Sequence of chain 5.E:
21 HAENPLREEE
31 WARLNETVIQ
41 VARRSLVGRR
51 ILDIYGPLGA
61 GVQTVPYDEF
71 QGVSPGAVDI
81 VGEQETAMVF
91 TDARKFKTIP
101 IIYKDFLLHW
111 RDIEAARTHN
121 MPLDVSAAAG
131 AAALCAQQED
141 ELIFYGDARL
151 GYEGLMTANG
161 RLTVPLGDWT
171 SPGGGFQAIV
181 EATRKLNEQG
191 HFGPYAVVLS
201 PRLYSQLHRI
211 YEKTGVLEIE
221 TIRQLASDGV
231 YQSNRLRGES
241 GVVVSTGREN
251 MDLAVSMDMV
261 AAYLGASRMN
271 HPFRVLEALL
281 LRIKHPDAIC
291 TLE

The protein below binds the small molecule below.
Small molecule (SMILES): CC(C)C[C@H](NC(=O)CN)C(=O)N[C@H](C(=O)N[C@H](C(=O)NCC(=O)N[C@@H](CO)C(=O)N[C@@H](CC(C)C)C(=O)N[C@@H](CCCN=C(N)N)C(=O)NCC=O)C(C)C)[C@@H](C)O

Binding-site contacts:
Ligand atom CD contacts residue ARG50 of chain 5.E at 3.3 Å.
Ligand atom CB contacts residue MET259 of chain 5.E at 3.6 Å (hydrophobic).
Ligand atom CD contacts residue LEU52 of chain 5.E at 3.3 Å (hydrophobic).
Ligand atom CB contacts residue ARG49 of chain 5.E at 3.7 Å.
Ligand atom N contacts residue ARG49 of chain 5.E at 3.5 Å (salt-bridge).
Ligand atom NH2 contacts residue ASP228 of chain 5.E at 2.7 Å (salt-bridge).
Ligand atom O contacts residue ILE39 of chain 5.E at 3.7 Å.
Ligand atom C contacts residue ARG43 of chain 5.E at 3.7 Å.
Ligand atom N contacts residue ARG49 of chain 5.E at 3.7 Å.
Ligand atom CG2 contacts residue MET259 of chain 5.E at 3.7 Å (hydrophobic).
Ligand atom O contacts residue ARG50 of chain 5.E at 3.4 Å.
Ligand atom CA contacts residue ASP258 of chain 5.E at 3.6 Å.
Ligand atom NH1 contacts residue ASP53 of chain 5.E at 3.0 Å (salt-bridge).
Ligand atom CB contacts residue ARG49 of chain 5.E at 3.5 Å.
Ligand atom OG1 contacts residue MET259 of chain 5.E at 2.6 Å (h-bond).
Ligand atom CA contacts residue ASP258 of chain 5.E at 3.7 Å.
Ligand atom CG2 contacts residue ALA42 of chain 5.E at 3.8 Å (hydrophobic).
Ligand atom O contacts residue ARG43 of chain 5.E at 2.8 Å (salt-bridge).
Ligand atom CG2 contacts residue ASP258 of chain 5.E at 3.5 Å.
Ligand atom NE contacts residue ARG50 of chain 5.E at 3.1 Å (salt-bridge).
Ligand atom O contacts residue ARG49 of chain 5.E at 3.1 Å (salt-bridge).
Ligand atom C contacts residue ARG49 of chain 5.E at 3.6 Å.
Ligand atom NH1 contacts residue THR246 of chain 5.E at 3.2 Å (h-bond).
Ligand atom CD2 contacts residue ARG50 of chain 5.E at 3.6 Å.
Ligand atom CZ contacts residue THR246 of chain 5.E at 3.3 Å.
Ligand atom CD2 contacts residue ASP258 of chain 5.E at 3.4 Å.
Ligand atom N contacts residue PRO57 of chain 5.E at 3.5 Å.
Ligand atom CB contacts residue ASP258 of chain 5.E at 3.7 Å.
Ligand atom CA contacts residue ASP258 of chain 5.E at 3.7 Å.
Ligand atom OG1 contacts residue ASP258 of chain 5.E at 3.3 Å.
Ligand atom N contacts residue ASP258 of chain 5.E at 3.2 Å (salt-bridge).
Ligand atom C contacts residue ASP258 of chain 5.E at 3.7 Å.
Ligand atom NH2 contacts residue THR246 of chain 5.E at 3.0 Å (h-bond).
Ligand atom CD2 contacts residue ARG43 of chain 5.E at 3.6 Å.
Ligand atom O contacts residue ARG43 of chain 5.E at 2.8 Å (salt-bridge).
Ligand atom CB contacts residue ASP258 of chain 5.E at 3.5 Å.
Ligand atom N contacts residue ASP258 of chain 5.E at 2.8 Å (salt-bridge).
Ligand atom N contacts residue ARG49 of chain 5.E at 3.5 Å (salt-bridge).
Ligand atom CG contacts residue PRO57 of chain 5.E at 3.7 Å (hydrophobic).
Ligand atom N contacts residue ASP258 of chain 5.E at 3.2 Å (salt-bridge).